The small molecule below binds the protein below.
Small molecule (SMILES): CC(=O)N[C@H]1[C@H](O[C@H]2[C@H](O)[C@@H](NC(C)=O)CO[C@@H]2CO)O[C@H](CO)[C@@H](O)[C@@H]1O

Binding-site contacts:
Ligand atom C1 contacts residue ASN200 of chain 1.A at 1.4 Å.
Ligand atom C8 contacts residue ILE312 of chain 1.A at 3.7 Å (hydrophobic).
Ligand atom C2 contacts residue ASN200 of chain 1.A at 2.5 Å.
Ligand atom O6 contacts residue ASP239 of chain 1.A at 3.2 Å.
Ligand atom O7 contacts residue ASN200 of chain 1.A at 3.3 Å (h-bond).
Ligand atom O6 contacts residue ILE238 of chain 1.A at 2.5 Å (h-bond).
Ligand atom C3 contacts residue ASN200 of chain 1.A at 3.8 Å.
Ligand atom O5 contacts residue ASN200 of chain 1.A at 2.5 Å (h-bond).
Ligand atom C6 contacts residue ASP239 of chain 1.A at 3.9 Å.
Ligand atom O6 contacts residue PRO240 of chain 1.A at 3.3 Å (h-bond).
Ligand atom O6 contacts residue TRP65 of chain 1.A at 4.2 Å.
Ligand atom C6 contacts residue PRO240 of chain 1.A at 3.7 Å (hydrophobic).
Ligand atom C5 contacts residue ASN200 of chain 1.A at 3.7 Å.
Ligand atom C7 contacts residue ASN200 of chain 1.A at 3.2 Å.
Ligand atom O5 contacts residue PRO240 of chain 1.A at 4.1 Å.
Ligand atom C6 contacts residue ILE238 of chain 1.A at 3.7 Å (hydrophobic).
Ligand atom C8 contacts residue ASN200 of chain 1.A at 4.3 Å.
Ligand atom C4 contacts residue ASN200 of chain 1.A at 4.3 Å.
Ligand atom N2 contacts residue ASN200 of chain 1.A at 2.8 Å (h-bond).

Sequence of chain 1.A:
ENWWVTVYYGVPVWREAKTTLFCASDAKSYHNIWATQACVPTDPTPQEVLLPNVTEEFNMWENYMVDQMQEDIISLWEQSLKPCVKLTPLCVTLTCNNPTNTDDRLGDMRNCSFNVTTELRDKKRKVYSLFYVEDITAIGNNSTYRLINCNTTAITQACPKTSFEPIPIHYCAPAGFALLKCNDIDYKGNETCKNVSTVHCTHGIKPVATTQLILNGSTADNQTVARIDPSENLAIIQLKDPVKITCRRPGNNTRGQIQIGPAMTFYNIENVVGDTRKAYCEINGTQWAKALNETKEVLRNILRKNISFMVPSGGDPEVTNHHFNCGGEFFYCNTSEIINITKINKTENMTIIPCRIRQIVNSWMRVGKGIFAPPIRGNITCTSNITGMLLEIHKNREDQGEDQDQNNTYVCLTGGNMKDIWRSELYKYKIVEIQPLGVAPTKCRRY